A small-molecule ligand and the protein it binds are described below.
Small molecule (SMILES): CC(=O)N[C@H]1[C@H](O[C@H]2[C@H](O)[C@@H](NC(C)=O)CO[C@@H]2CO)O[C@H](CO)[C@@H](O)[C@@H]1O

Binding-site contacts:
Ligand atom N2 contacts residue PHE88 of chain 1.H at 4.3 Å.
Ligand atom C2 contacts residue ASN90 of chain 1.H at 2.5 Å.
Ligand atom O5 contacts residue ASN239 of chain 1.H at 3.9 Å.
Ligand atom C7 contacts residue PHE88 of chain 1.H at 4.5 Å (hydrophobic).
Ligand atom C4 contacts residue ASN90 of chain 1.H at 4.4 Å.
Ligand atom O6 contacts residue ASP87 of chain 1.H at 4.1 Å.
Ligand atom C5 contacts residue ASN90 of chain 1.H at 4.0 Å.
Ligand atom C5 contacts residue ASN239 of chain 1.H at 3.8 Å.
Ligand atom N2 contacts residue ASN90 of chain 1.H at 2.8 Å (h-bond).
Ligand atom C2 contacts residue ASN239 of chain 1.H at 4.3 Å.
Ligand atom C3 contacts residue ASN90 of chain 1.H at 3.6 Å.
Ligand atom C1 contacts residue ASN90 of chain 1.H at 1.5 Å.
Ligand atom C3 contacts residue ASN239 of chain 1.H at 3.4 Å.
Ligand atom O5 contacts residue ASN90 of chain 1.H at 2.6 Å (h-bond).
Ligand atom C7 contacts residue ASN90 of chain 1.H at 4.0 Å.
Ligand atom C8 contacts residue PHE88 of chain 1.H at 4.0 Å (hydrophobic).
Ligand atom C1 contacts residue ASN239 of chain 1.H at 3.9 Å.
Ligand atom C8 contacts residue ASP87 of chain 1.H at 4.4 Å.
Ligand atom C4 contacts residue ASN239 of chain 1.H at 4.3 Å.
Ligand atom O3 contacts residue ASN239 of chain 1.H at 3.5 Å (h-bond).

Sequence of chain 1.H:
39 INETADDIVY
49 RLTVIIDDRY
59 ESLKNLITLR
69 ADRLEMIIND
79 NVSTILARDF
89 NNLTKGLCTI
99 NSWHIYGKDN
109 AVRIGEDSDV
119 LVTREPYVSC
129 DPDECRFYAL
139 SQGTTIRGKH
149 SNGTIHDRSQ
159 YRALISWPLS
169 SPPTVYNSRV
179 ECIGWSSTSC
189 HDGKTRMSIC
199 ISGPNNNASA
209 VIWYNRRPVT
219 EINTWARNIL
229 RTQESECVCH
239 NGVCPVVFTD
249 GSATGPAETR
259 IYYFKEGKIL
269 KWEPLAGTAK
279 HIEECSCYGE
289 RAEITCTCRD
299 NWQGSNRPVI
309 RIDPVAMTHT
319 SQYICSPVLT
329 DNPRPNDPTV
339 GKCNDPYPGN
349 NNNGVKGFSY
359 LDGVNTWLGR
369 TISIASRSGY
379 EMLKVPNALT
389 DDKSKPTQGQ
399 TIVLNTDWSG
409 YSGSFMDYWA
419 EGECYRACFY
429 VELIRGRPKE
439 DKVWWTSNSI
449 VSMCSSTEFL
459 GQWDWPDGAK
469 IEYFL